A protein and the small-molecule ligand that binds it are described below.
Small molecule (SMILES): CC(=O)N[C@H]1[C@H](O[C@H]2[C@H](O)[C@@H](NC(C)=O)CO[C@@H]2CO)O[C@H](CO)[C@@H](O)[C@@H]1O

Sequence of chain 1.B:
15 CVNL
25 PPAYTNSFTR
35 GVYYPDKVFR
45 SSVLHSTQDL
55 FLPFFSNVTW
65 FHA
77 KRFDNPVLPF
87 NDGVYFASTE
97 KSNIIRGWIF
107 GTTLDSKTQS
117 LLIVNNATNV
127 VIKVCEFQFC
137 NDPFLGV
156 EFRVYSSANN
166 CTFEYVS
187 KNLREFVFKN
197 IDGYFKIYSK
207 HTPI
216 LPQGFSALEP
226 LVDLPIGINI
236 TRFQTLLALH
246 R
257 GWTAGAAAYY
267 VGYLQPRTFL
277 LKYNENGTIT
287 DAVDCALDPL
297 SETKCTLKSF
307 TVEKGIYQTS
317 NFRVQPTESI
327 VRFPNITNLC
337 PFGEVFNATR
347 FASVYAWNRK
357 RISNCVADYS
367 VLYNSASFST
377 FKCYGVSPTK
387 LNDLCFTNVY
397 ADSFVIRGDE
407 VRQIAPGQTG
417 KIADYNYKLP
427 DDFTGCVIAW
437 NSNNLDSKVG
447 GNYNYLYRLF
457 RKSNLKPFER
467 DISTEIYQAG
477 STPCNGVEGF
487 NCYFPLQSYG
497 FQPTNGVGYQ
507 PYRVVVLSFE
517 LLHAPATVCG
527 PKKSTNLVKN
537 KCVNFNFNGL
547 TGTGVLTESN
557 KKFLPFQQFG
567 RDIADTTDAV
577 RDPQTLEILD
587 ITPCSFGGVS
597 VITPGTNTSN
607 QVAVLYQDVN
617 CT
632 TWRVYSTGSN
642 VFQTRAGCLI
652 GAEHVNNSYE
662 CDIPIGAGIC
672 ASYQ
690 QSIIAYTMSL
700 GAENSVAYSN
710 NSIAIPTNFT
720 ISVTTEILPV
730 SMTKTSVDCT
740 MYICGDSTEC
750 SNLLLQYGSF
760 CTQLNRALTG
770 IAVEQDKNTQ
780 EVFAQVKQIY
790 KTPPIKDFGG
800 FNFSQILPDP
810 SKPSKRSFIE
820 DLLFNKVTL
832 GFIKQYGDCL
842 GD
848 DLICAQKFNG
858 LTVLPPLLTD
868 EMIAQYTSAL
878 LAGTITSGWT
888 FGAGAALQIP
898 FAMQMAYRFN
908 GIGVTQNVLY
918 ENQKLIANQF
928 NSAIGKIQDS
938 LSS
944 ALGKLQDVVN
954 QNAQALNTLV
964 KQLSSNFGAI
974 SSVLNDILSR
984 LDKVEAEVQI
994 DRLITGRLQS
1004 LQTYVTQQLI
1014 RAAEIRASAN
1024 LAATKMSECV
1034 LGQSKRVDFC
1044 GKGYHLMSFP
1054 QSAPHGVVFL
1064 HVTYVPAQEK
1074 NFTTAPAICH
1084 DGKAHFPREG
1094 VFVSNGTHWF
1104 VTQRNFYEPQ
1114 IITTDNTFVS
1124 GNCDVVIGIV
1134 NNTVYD

Binding-site contacts:
Ligand atom C5 contacts residue ASN717 of chain 1.B at 3.6 Å.
Ligand atom C1 contacts residue ASN717 of chain 1.B at 2.1 Å.
Ligand atom C8 contacts residue LEU922 of chain 1.B at 4.1 Å (hydrophobic).
Ligand atom O6 contacts residue LEU922 of chain 1.B at 4.2 Å.
Ligand atom C3 contacts residue ASN717 of chain 1.B at 4.5 Å.
Ligand atom C5 contacts residue LEU922 of chain 1.B at 4.2 Å (hydrophobic).
Ligand atom O7 contacts residue GLN1071 of chain 1.B at 4.0 Å.
Ligand atom C6 contacts residue LEU922 of chain 1.B at 4.5 Å (hydrophobic).
Ligand atom C2 contacts residue ASN717 of chain 1.B at 3.3 Å.
Ligand atom O6 contacts residue GLN926 of chain 1.B at 3.8 Å.
Ligand atom O5 contacts residue ASN717 of chain 1.B at 2.2 Å (h-bond).
Ligand atom N2 contacts residue ASN717 of chain 1.B at 4.0 Å.
Ligand atom O6 contacts residue ASN717 of chain 1.B at 4.3 Å.
Ligand atom C6 contacts residue ASN717 of chain 1.B at 4.4 Å.